The small molecule below binds the protein below.
Small molecule (SMILES): OC[C@H]1O[C@H](O)[C@H](O)[C@@H](O)[C@@H]1O

Binding-site contacts:
Ligand atom O5 contacts residue ALA68 of chain 1.A at 4.1 Å.
Ligand atom C3 contacts residue TYR205 of chain 1.A at 3.5 Å (hydrophobic).
Ligand atom C4 contacts residue TYR205 of chain 1.A at 3.9 Å (hydrophobic).
Ligand atom C6 contacts residue GLY67 of chain 1.A at 4.3 Å.
Ligand atom O5 contacts residue GLU64 of chain 1.A at 3.5 Å (salt-bridge).
Ligand atom C6 contacts residue LYS610 of chain 1.A at 3.5 Å.
Ligand atom C6 contacts residue ALA68 of chain 1.A at 4.0 Å (hydrophobic).
Ligand atom C5 contacts residue GLU64 of chain 1.A at 4.1 Å.
Ligand atom O6 contacts residue GLU64 of chain 1.A at 2.6 Å (salt-bridge).
Ligand atom C4 contacts residue GLU64 of chain 1.A at 4.2 Å.
Ligand atom O3 contacts residue TYR205 of chain 1.A at 2.8 Å (h-bond).
Ligand atom C5 contacts residue LYS610 of chain 1.A at 4.4 Å.
Ligand atom C4 contacts residue LYS610 of chain 1.A at 4.3 Å.
Ligand atom O3 contacts residue LYS201 of chain 1.A at 3.0 Å.
Ligand atom C1 contacts residue GLY67 of chain 1.A at 4.0 Å.
Ligand atom O2 contacts residue ARG63 of chain 1.A at 3.0 Å (salt-bridge).
Ligand atom O3 contacts residue GLU64 of chain 1.A at 4.2 Å.
Ligand atom O5 contacts residue ARG63 of chain 1.A at 3.5 Å (salt-bridge).
Ligand atom O1 contacts residue GLY67 of chain 1.A at 4.0 Å.
Ligand atom C1 contacts residue ARG63 of chain 1.A at 3.6 Å.
Ligand atom O6 contacts residue ALA68 of chain 1.A at 3.8 Å.
Ligand atom O4 contacts residue LYS610 of chain 1.A at 4.1 Å.
Ligand atom C4 contacts residue LYS201 of chain 1.A at 3.6 Å.
Ligand atom C3 contacts residue LYS201 of chain 1.A at 3.9 Å.
Ligand atom C2 contacts residue ARG63 of chain 1.A at 3.8 Å.
Ligand atom O6 contacts residue LYS610 of chain 1.A at 2.5 Å (salt-bridge).
Ligand atom O2 contacts residue TYR205 of chain 1.A at 4.1 Å.
Ligand atom O5 contacts residue GLY67 of chain 1.A at 3.5 Å.
Ligand atom C2 contacts residue TYR205 of chain 1.A at 3.5 Å (hydrophobic).
Ligand atom O4 contacts residue LYS201 of chain 1.A at 3.0 Å (salt-bridge).
Ligand atom C6 contacts residue GLU64 of chain 1.A at 3.5 Å.

Sequence of chain 1.A:
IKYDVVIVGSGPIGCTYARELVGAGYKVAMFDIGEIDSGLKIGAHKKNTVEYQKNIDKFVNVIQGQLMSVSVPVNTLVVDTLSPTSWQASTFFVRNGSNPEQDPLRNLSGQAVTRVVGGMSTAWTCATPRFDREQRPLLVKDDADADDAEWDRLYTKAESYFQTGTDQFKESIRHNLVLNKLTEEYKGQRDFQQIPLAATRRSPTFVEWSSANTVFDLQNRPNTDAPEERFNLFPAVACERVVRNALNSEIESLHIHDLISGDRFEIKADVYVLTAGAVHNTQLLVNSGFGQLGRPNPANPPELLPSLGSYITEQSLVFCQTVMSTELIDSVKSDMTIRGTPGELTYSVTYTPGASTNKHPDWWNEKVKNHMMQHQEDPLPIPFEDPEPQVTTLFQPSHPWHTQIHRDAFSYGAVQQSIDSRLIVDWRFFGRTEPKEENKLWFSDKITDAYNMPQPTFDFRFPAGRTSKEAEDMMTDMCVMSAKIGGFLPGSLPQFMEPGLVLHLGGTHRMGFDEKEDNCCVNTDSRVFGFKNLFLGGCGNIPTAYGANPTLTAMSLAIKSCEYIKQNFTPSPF